The protein below binds the small molecule below.
Small molecule (SMILES): CC[C@H]1C(=O)N[C@](C=O)([C@@H](O)[C@@H]2C=CCCC2)[C@@]1(C)O

Binding-site contacts:
Ligand atom O12 contacts residue ALA46 of chain 1.L at 3.6 Å.
Ligand atom C20 contacts residue ALA49 of chain 1.L at 3.9 Å (hydrophobic).
Ligand atom C16 contacts residue GLY47 of chain 1.L at 3.2 Å.
Ligand atom O12 contacts residue THR1 of chain 1.L at 2.3 Å (h-bond).
Ligand atom C16 contacts residue THR1 of chain 1.L at 3.8 Å.
Ligand atom C2 contacts residue THR21 of chain 1.L at 3.4 Å.
Ligand atom C17 contacts residue GLY47 of chain 1.L at 3.9 Å.
Ligand atom C5 contacts residue THR21 of chain 1.L at 3.5 Å.
Ligand atom C4 contacts residue THR1 of chain 1.L at 3.1 Å.
Ligand atom C5 contacts residue THR1 of chain 1.L at 3.5 Å.
Ligand atom C13 contacts residue THR1 of chain 1.L at 2.9 Å.
Ligand atom C3 contacts residue THR21 of chain 1.L at 3.6 Å.
Ligand atom C17 contacts residue ALA52 of chain 1.L at 3.6 Å (hydrophobic).
Ligand atom C18 contacts residue LYS33 of chain 1.L at 3.8 Å.
Ligand atom C10 contacts residue THR1 of chain 1.L at 2.4 Å.
Ligand atom C19 contacts residue VAL31 of chain 1.L at 3.5 Å (hydrophobic).
Ligand atom C16 contacts residue ILE45 of chain 1.L at 3.9 Å (hydrophobic).
Ligand atom O14 contacts residue THR21 of chain 1.L at 3.7 Å.
Ligand atom C5 contacts residue ARG19 of chain 1.L at 3.8 Å.
Ligand atom O6 contacts residue THR1 of chain 1.L at 2.9 Å (h-bond).
Ligand atom O12 contacts residue DMF1 of chain 1.HC at 3.3 Å (h-bond).
Ligand atom C15 contacts residue THR1 of chain 1.L at 3.9 Å.
Ligand atom C11 contacts residue THR1 of chain 1.L at 1.4 Å.
Ligand atom C17 contacts residue ILE45 of chain 1.L at 3.6 Å (hydrophobic).
Ligand atom C1 contacts residue ALA180 of chain 1.L at 3.5 Å (hydrophobic).
Ligand atom O14 contacts residue SER20 of chain 1.L at 3.3 Å.
Ligand atom O8 contacts residue GLY47 of chain 1.L at 3.4 Å (h-bond).
Ligand atom O14 contacts residue ARG19 of chain 1.L at 3.8 Å.
Ligand atom C17 contacts residue ALA49 of chain 1.L at 3.9 Å (hydrophobic).
Ligand atom C5 contacts residue ALA180 of chain 1.L at 3.4 Å (hydrophobic).
Ligand atom C15 contacts residue GLY47 of chain 1.L at 3.4 Å.
Ligand atom C11 contacts residue GLY47 of chain 1.L at 3.9 Å.
Ligand atom N9 contacts residue GLY47 of chain 1.L at 2.8 Å (h-bond).
Ligand atom O6 contacts residue SER141 of chain 1.L at 4.0 Å.
Ligand atom C1 contacts residue THR21 of chain 1.L at 3.2 Å.
Ligand atom C13 contacts residue ARG19 of chain 1.L at 3.8 Å.
Ligand atom C10 contacts residue GLY47 of chain 1.L at 3.9 Å.
Ligand atom C7 contacts residue GLY47 of chain 1.L at 3.5 Å.
Ligand atom N9 contacts residue THR1 of chain 1.L at 3.7 Å.
Ligand atom O12 contacts residue GLY47 of chain 1.L at 2.9 Å (h-bond).

Sequence of chain 1.L:
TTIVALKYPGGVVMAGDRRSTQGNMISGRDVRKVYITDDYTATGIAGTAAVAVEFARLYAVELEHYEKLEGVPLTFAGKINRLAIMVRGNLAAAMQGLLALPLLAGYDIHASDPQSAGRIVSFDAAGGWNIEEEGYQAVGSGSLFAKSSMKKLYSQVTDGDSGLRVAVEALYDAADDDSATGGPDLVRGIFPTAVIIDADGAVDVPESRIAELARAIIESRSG

Sequence of chain 1.H:
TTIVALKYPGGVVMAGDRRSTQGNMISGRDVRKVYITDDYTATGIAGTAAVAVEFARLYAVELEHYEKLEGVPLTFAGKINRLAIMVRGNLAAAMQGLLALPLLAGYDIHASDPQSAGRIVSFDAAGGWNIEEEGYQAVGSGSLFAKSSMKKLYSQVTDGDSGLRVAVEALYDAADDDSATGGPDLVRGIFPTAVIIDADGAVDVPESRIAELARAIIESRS